Binding-site contacts:
Ligand atom C3 contacts residue ASN67 of chain 55.E at 3.8 Å.
Ligand atom C4 contacts residue ASN67 of chain 55.E at 4.2 Å.
Ligand atom O7 contacts residue MET118 of chain 55.E at 3.4 Å.
Ligand atom O7 contacts residue ASN67 of chain 55.E at 4.5 Å.
Ligand atom N2 contacts residue MET118 of chain 55.E at 3.9 Å.
Ligand atom C8 contacts residue ASN67 of chain 55.E at 3.9 Å.
Ligand atom C5 contacts residue ASN67 of chain 55.E at 3.7 Å.
Ligand atom C2 contacts residue ASN67 of chain 55.E at 2.5 Å.
Ligand atom O5 contacts residue ASN67 of chain 55.E at 2.4 Å (h-bond).
Ligand atom O7 contacts residue PHE90 of chain 55.E at 3.4 Å.
Ligand atom C7 contacts residue ASN67 of chain 55.E at 3.6 Å.
Ligand atom C7 contacts residue MET118 of chain 55.E at 4.1 Å (hydrophobic).
Ligand atom C7 contacts residue PHE90 of chain 55.E at 4.1 Å (hydrophobic).
Ligand atom O7 contacts residue ARG89 of chain 55.E at 3.8 Å.
Ligand atom C1 contacts residue ASN67 of chain 55.E at 1.4 Å.
Ligand atom N2 contacts residue ASN67 of chain 55.E at 2.9 Å (h-bond).

The protein below binds the small molecule below.
Small molecule (SMILES): CC(=O)N[C@@H]1[C@@H](O)[C@H](O)[C@@H](CO)O[C@H]1O

Sequence of chain 55.E:
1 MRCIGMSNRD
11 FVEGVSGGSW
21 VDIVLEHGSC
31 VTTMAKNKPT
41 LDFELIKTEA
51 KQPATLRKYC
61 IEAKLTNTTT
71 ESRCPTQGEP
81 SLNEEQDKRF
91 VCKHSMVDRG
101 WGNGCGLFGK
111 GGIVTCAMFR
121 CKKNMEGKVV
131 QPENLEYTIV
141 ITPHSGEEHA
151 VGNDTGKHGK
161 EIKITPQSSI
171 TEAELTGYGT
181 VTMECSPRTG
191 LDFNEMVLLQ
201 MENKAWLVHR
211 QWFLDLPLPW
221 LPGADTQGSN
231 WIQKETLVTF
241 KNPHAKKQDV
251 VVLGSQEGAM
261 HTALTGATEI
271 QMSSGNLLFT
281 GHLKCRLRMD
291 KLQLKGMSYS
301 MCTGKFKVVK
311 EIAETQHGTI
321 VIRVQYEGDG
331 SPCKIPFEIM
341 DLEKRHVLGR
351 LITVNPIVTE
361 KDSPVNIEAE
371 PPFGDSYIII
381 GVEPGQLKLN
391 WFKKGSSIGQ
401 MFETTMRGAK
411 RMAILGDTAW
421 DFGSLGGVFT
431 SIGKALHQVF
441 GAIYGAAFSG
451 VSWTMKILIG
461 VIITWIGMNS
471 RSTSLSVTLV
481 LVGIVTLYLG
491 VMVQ